Sequence of chain 1.E:
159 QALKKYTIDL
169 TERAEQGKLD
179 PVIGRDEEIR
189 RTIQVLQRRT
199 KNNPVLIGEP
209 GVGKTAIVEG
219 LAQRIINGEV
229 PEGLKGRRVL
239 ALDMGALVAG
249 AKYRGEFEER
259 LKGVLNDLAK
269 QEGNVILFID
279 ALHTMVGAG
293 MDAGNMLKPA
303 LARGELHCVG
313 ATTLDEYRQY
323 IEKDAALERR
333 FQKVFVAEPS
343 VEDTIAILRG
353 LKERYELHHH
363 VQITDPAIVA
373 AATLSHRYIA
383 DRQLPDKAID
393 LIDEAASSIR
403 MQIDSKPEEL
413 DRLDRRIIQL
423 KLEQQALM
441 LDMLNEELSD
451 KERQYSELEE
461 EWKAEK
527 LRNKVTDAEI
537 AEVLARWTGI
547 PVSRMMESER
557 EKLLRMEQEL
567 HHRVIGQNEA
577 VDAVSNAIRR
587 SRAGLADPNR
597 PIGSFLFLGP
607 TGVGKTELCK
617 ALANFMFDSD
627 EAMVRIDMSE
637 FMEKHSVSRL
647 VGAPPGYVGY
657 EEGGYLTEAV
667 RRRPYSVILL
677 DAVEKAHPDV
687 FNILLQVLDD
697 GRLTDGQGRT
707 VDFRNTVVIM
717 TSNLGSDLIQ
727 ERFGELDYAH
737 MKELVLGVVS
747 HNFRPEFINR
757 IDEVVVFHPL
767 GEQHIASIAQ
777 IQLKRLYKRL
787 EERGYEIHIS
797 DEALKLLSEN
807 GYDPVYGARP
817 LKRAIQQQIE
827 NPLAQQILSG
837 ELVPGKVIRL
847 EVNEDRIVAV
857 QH

The protein below binds the small molecule below.
Small molecule (SMILES): Nc1ncnc2c1ncn2[C@@H]1O[C@H](COP(=O)(O)OP(=O)(O)OP(O)(O)=S)[C@@H](O)[C@H]1O

Sequence of chain 1.D:
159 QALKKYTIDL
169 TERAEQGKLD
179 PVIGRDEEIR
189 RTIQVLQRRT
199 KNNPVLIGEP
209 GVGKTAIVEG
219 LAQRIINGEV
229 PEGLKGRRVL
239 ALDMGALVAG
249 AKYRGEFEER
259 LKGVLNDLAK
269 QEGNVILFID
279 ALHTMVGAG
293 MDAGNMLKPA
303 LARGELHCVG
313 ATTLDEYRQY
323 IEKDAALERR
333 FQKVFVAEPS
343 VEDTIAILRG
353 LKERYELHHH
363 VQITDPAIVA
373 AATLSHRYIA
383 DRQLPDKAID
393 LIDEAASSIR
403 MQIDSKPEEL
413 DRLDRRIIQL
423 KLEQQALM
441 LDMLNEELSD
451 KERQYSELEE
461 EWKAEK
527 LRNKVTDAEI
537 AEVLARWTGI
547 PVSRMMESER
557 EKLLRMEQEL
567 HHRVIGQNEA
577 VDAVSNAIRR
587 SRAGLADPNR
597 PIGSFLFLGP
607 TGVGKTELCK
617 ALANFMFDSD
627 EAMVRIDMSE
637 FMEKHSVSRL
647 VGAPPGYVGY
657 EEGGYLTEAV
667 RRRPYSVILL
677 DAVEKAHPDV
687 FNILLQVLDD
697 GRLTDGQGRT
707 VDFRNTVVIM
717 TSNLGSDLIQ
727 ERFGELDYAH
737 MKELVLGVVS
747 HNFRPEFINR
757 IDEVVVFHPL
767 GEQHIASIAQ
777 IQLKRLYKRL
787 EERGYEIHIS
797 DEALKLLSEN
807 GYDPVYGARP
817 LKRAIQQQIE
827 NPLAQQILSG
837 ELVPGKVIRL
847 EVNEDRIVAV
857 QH

Binding-site contacts:
Ligand atom O1B contacts residue LYS611 of chain 1.E at 1.3 Å (salt-bridge).
Ligand atom N1 contacts residue VAL570 of chain 1.E at 3.4 Å.
Ligand atom O3A contacts residue GLY608 of chain 1.E at 3.2 Å.
Ligand atom S1G contacts residue ARG815 of chain 1.E at 2.7 Å (salt-bridge).
Ligand atom O2A contacts residue GLU613 of chain 1.E at 2.8 Å (salt-bridge).
Ligand atom PG contacts residue ARG756 of chain 1.D at 3.1 Å.
Ligand atom O2B contacts residue GLY608 of chain 1.E at 1.3 Å (h-bond).
Ligand atom N1 contacts residue ARG569 of chain 1.E at 3.3 Å (salt-bridge).
Ligand atom N7 contacts residue GLY610 of chain 1.E at 3.3 Å (h-bond).
Ligand atom N6 contacts residue ILE571 of chain 1.E at 2.6 Å (h-bond).
Ligand atom O3B contacts residue LYS611 of chain 1.E at 2.5 Å (salt-bridge).
Ligand atom O3' contacts residue LYS818 of chain 1.E at 2.4 Å (salt-bridge).
Ligand atom C8 contacts residue VAL609 of chain 1.E at 3.5 Å (hydrophobic).
Ligand atom O3G contacts residue ARG756 of chain 1.D at 3.3 Å (salt-bridge).
Ligand atom N1 contacts residue ILE571 of chain 1.E at 3.4 Å (h-bond).
Ligand atom PB contacts residue LYS611 of chain 1.E at 2.9 Å.
Ligand atom O2B contacts residue VAL609 of chain 1.E at 2.5 Å (h-bond).
Ligand atom O1A contacts residue THR612 of chain 1.E at 3.2 Å (h-bond).
Ligand atom O2' contacts residue LYS818 of chain 1.E at 3.3 Å.
Ligand atom O2A contacts residue THR612 of chain 1.E at 2.5 Å (h-bond).
Ligand atom C8 contacts residue GLY608 of chain 1.E at 3.2 Å.
Ligand atom PB contacts residue GLY610 of chain 1.E at 3.3 Å.
Ligand atom C5' contacts residue ARG815 of chain 1.E at 3.3 Å.
Ligand atom O3G contacts residue LYS611 of chain 1.E at 3.2 Å (salt-bridge).
Ligand atom C2 contacts residue ARG569 of chain 1.E at 3.3 Å.
Ligand atom S1G contacts residue ARG756 of chain 1.D at 1.6 Å (salt-bridge).
Ligand atom O1B contacts residue GLY610 of chain 1.E at 2.3 Å.
Ligand atom O2B contacts residue GLY610 of chain 1.E at 3.3 Å (h-bond).
Ligand atom N7 contacts residue VAL609 of chain 1.E at 3.2 Å.
Ligand atom C8 contacts residue GLY610 of chain 1.E at 3.1 Å.
Ligand atom O3B contacts residue GLY608 of chain 1.E at 3.1 Å (h-bond).
Ligand atom PB contacts residue GLY608 of chain 1.E at 2.8 Å.
Ligand atom N6 contacts residue VAL570 of chain 1.E at 3.4 Å.
Ligand atom O1A contacts residue ARG815 of chain 1.E at 3.4 Å (salt-bridge).
Ligand atom O2A contacts residue LYS611 of chain 1.E at 2.5 Å (salt-bridge).
Ligand atom O2A contacts residue GLY610 of chain 1.E at 3.1 Å.
Ligand atom O2G contacts residue THR612 of chain 1.E at 2.8 Å (h-bond).
Ligand atom O2B contacts residue THR607 of chain 1.E at 2.6 Å.
Ligand atom O5' contacts residue GLU613 of chain 1.E at 3.3 Å.
Ligand atom O1B contacts residue THR612 of chain 1.E at 3.4 Å (h-bond).